Binding-site contacts:
Ligand atom C18 contacts residue ASP162 of chain 1.A at 2.8 Å.
Ligand atom C19 contacts residue ASP162 of chain 1.A at 3.5 Å.
Ligand atom N1 contacts residue THR97 of chain 1.A at 3.7 Å.
Ligand atom N2 contacts residue LEU151 of chain 1.A at 3.6 Å.
Ligand atom C4 contacts residue GLY103 of chain 1.A at 3.7 Å.
Ligand atom F2 contacts residue THR97 of chain 1.A at 3.2 Å.
Ligand atom C contacts residue GLN98 of chain 1.A at 3.4 Å.
Ligand atom C14 contacts residue ASP162 of chain 1.A at 3.2 Å.
Ligand atom C13 contacts residue LYS52 of chain 1.A at 3.6 Å.
Ligand atom C1 contacts residue ALA50 of chain 1.A at 3.7 Å (hydrophobic).
Ligand atom CL contacts residue LEU95 of chain 1.A at 3.5 Å.
Ligand atom O2 contacts residue GLY26 of chain 1.A at 3.5 Å (h-bond).
Ligand atom C22 contacts residue SER82 of chain 1.A at 3.5 Å.
Ligand atom C2 contacts residue LEU99 of chain 1.A at 3.6 Å (hydrophobic).
Ligand atom O1 contacts residue LYS52 of chain 1.A at 3.4 Å.
Ligand atom C20 contacts residue THR161 of chain 1.A at 3.5 Å.
Ligand atom N contacts residue MET100 of chain 1.A at 2.8 Å (h-bond).
Ligand atom F1 contacts residue THR161 of chain 1.A at 2.7 Å.
Ligand atom O2 contacts residue VAL33 of chain 1.A at 3.4 Å.
Ligand atom F2 contacts residue ARG83 of chain 1.A at 3.7 Å.
Ligand atom C5 contacts residue MET100 of chain 1.A at 3.1 Å (hydrophobic).
Ligand atom CL contacts residue LYS52 of chain 1.A at 3.6 Å.
Ligand atom C17 contacts residue ASP162 of chain 1.A at 3.5 Å.
Ligand atom F contacts residue PHE163 of chain 1.A at 3.3 Å.
Ligand atom F2 contacts residue LEU84 of chain 1.A at 3.1 Å.
Ligand atom F1 contacts residue SER82 of chain 1.A at 2.9 Å.
Ligand atom C5 contacts residue LEU99 of chain 1.A at 3.4 Å (hydrophobic).
Ligand atom N1 contacts residue ALA50 of chain 1.A at 3.4 Å.
Ligand atom C3 contacts residue LEU151 of chain 1.A at 3.5 Å (hydrophobic).
Ligand atom C contacts residue LEU151 of chain 1.A at 3.4 Å (hydrophobic).
Ligand atom CL contacts residue THR97 of chain 1.A at 3.7 Å.
Ligand atom C21 contacts residue THR161 of chain 1.A at 3.4 Å.
Ligand atom C22 contacts residue THR161 of chain 1.A at 3.7 Å.
Ligand atom N1 contacts residue LEU151 of chain 1.A at 3.3 Å.
Ligand atom C2 contacts residue LEU151 of chain 1.A at 3.7 Å (hydrophobic).
Ligand atom C contacts residue ALA50 of chain 1.A at 3.6 Å (hydrophobic).
Ligand atom C2 contacts residue MET100 of chain 1.A at 3.6 Å (hydrophobic).
Ligand atom F contacts residue SER82 of chain 1.A at 3.1 Å.
Ligand atom C1 contacts residue LEU151 of chain 1.A at 3.5 Å (hydrophobic).
Ligand atom CL contacts residue ALA50 of chain 1.A at 3.4 Å.

Sequence of chain 1.A:
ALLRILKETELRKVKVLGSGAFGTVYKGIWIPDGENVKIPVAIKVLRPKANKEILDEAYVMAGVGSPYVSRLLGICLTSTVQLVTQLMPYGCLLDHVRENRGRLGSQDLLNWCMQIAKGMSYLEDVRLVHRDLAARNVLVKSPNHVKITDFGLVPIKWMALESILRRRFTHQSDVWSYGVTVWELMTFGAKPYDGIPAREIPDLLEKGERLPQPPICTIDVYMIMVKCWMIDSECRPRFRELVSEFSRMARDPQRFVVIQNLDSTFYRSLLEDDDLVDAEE

This small molecule binds to this protein.
Small molecule (SMILES): CC(C)(O)CC(=O)NCCn1ccc2ncnc(Nc3ccc(Oc4cccc(C(F)(F)F)c4)c(Cl)c3)c21